A protein and the small-molecule ligand that binds it are described below.
Small molecule (SMILES): C[C@H](NC(=O)[C@@H](N)CC(=O)O)C(=O)N[C@@H](CC(=O)O)C(=O)N[C@@H](CCCCN)C(=O)N[C@@H](CC(=O)O)C(=O)N[C@H](C=O)CCCCN

Sequence of chain 1.D:
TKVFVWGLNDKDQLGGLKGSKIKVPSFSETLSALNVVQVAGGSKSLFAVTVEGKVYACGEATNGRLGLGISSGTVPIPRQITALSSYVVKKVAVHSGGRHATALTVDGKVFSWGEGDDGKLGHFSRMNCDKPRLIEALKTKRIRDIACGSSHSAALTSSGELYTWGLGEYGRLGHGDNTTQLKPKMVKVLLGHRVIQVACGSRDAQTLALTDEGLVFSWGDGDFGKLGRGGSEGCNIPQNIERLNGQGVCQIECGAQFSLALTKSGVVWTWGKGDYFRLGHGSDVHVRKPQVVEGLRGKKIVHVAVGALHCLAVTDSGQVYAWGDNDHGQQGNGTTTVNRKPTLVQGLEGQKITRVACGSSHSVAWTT

Binding-site contacts:
Ligand atom C contacts residue ARG224 of chain 1.D at 3.5 Å.
Ligand atom O contacts residue HIS349 of chain 1.D at 3.5 Å (h-bond).
Ligand atom CB contacts residue ARG224 of chain 1.D at 3.2 Å.
Ligand atom CG contacts residue ALA277 of chain 1.D at 3.6 Å (hydrophobic).
Ligand atom OD2 contacts residue LEU330 of chain 1.D at 3.9 Å.
Ligand atom O contacts residue ALA329 of chain 1.D at 3.6 Å.
Ligand atom OD1 contacts residue SER381 of chain 1.D at 3.8 Å.
Ligand atom O contacts residue ASP31 of chain 1.D at 3.7 Å.
Ligand atom CE contacts residue TYR297 of chain 1.D at 3.8 Å (hydrophobic).
Ligand atom C contacts residue ASP31 of chain 1.D at 3.4 Å.
Ligand atom C contacts residue HIS349 of chain 1.D at 3.8 Å.
Ligand atom OD2 contacts residue ALA277 of chain 1.D at 3.6 Å.
Ligand atom OD2 contacts residue SER381 of chain 1.D at 2.7 Å (h-bond).
Ligand atom CB contacts residue TYR297 of chain 1.D at 3.0 Å (hydrophobic).
Ligand atom CD contacts residue ASP348 of chain 1.D at 3.2 Å.
Ligand atom CA contacts residue HIS349 of chain 1.D at 3.9 Å.
Ligand atom CG contacts residue LEU330 of chain 1.D at 3.7 Å (hydrophobic).
Ligand atom CE contacts residue ASP346 of chain 1.D at 3.9 Å.
Ligand atom OD2 contacts residue ARG224 of chain 1.D at 3.6 Å.
Ligand atom CB contacts residue LEU29 of chain 1.D at 3.6 Å (hydrophobic).
Ligand atom NZ contacts residue ASP346 of chain 1.D at 3.8 Å.
Ligand atom N contacts residue TYR297 of chain 1.D at 3.2 Å (h-bond).
Ligand atom CG contacts residue TYR297 of chain 1.D at 3.4 Å (hydrophobic).
Ligand atom OD2 contacts residue ARG299 of chain 1.D at 3.9 Å.
Ligand atom CG contacts residue SER382 of chain 1.D at 3.5 Å.
Ligand atom NZ contacts residue TYR297 of chain 1.D at 3.7 Å.
Ligand atom CB contacts residue SER382 of chain 1.D at 3.8 Å.
Ligand atom CA contacts residue ARG224 of chain 1.D at 3.9 Å.
Ligand atom CG contacts residue SER381 of chain 1.D at 3.6 Å.
Ligand atom OD2 contacts residue SER382 of chain 1.D at 2.8 Å (h-bond).
Ligand atom OD1 contacts residue TYR297 of chain 1.D at 3.7 Å.
Ligand atom NZ contacts residue ASP348 of chain 1.D at 2.9 Å (salt-bridge).
Ligand atom OD2 contacts residue LEU29 of chain 1.D at 3.8 Å.
Ligand atom OD1 contacts residue ARG224 of chain 1.D at 3.5 Å.
Ligand atom O contacts residue ARG224 of chain 1.D at 2.9 Å (salt-bridge).
Ligand atom OD1 contacts residue LYS294 of chain 1.D at 3.7 Å.
Ligand atom CE contacts residue ASP348 of chain 1.D at 3.3 Å.
Ligand atom CA contacts residue TYR297 of chain 1.D at 3.1 Å (hydrophobic).
Ligand atom CG contacts residue ARG224 of chain 1.D at 3.8 Å.
Ligand atom CB contacts residue LYS65 of chain 1.D at 3.5 Å.